Sequence of chain 1.A:
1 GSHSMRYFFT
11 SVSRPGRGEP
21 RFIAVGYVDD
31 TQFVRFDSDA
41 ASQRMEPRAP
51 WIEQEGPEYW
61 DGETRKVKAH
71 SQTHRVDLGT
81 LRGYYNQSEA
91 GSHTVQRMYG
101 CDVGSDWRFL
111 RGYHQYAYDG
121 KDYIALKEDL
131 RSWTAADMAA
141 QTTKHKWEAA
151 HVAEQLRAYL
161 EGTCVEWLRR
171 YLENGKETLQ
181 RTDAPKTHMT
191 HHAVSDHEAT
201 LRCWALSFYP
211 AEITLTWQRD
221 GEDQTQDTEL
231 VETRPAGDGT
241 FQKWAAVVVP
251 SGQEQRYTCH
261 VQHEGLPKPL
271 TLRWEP

The protein below binds the small molecule below.
Small molecule (SMILES): CC(C)C[C@H](NC(=O)[C@@H](N)CCCN=C(N)N)C(=O)N[C@@H](CO)C(=O)N[C@@H](CO)C(=O)N1CCC[C@H]1C(=O)N[C@@H](CC(C)C)C(=O)N[C@@H](CC1=NC=NC1)C(=O)N[C@@H](Cc1ccccc1)C(=O)N[C@H](C(=O)O)C(C)C

Binding-site contacts:
Ligand atom CB contacts residue ARG97 of chain 1.A at 3.6 Å.
Ligand atom CD1 contacts residue HIS114 of chain 1.A at 3.2 Å.
Ligand atom C contacts residue TYR7 of chain 1.A at 3.6 Å (hydrophobic).
Ligand atom C contacts residue TYR84 of chain 1.A at 3.5 Å (hydrophobic).
Ligand atom O contacts residue TYR159 of chain 1.A at 2.7 Å (h-bond).
Ligand atom CD1 contacts residue GLU63 of chain 1.A at 3.4 Å.
Ligand atom CD2 contacts residue TYR7 of chain 1.A at 3.6 Å (hydrophobic).
Ligand atom NH1 contacts residue LYS66 of chain 1.A at 3.2 Å (salt-bridge).
Ligand atom O contacts residue TRP147 of chain 1.A at 2.7 Å (h-bond).
Ligand atom CD contacts residue GLU63 of chain 1.A at 3.5 Å.
Ligand atom O contacts residue LYS146 of chain 1.A at 3.0 Å (salt-bridge).
Ligand atom C contacts residue THR143 of chain 1.A at 3.5 Å.
Ligand atom N contacts residue TYR7 of chain 1.A at 3.2 Å (h-bond).
Ligand atom CG contacts residue LYS66 of chain 1.A at 3.5 Å.
Ligand atom CA contacts residue TYR7 of chain 1.A at 3.4 Å (hydrophobic).
Ligand atom N contacts residue TYR159 of chain 1.A at 3.3 Å.
Ligand atom CG contacts residue GLU63 of chain 1.A at 2.7 Å.
Ligand atom N contacts residue TYR171 of chain 1.A at 3.1 Å (h-bond).
Ligand atom OXT contacts residue TYR84 of chain 1.A at 2.8 Å (h-bond).
Ligand atom N contacts residue TYR99 of chain 1.A at 3.1 Å (h-bond).
Ligand atom O contacts residue LYS66 of chain 1.A at 3.2 Å (salt-bridge).
Ligand atom CD1 contacts residue ARG97 of chain 1.A at 3.5 Å.
Ligand atom CB contacts residue TYR159 of chain 1.A at 3.5 Å (hydrophobic).
Ligand atom C contacts residue TYR159 of chain 1.A at 3.6 Å (hydrophobic).
Ligand atom CD contacts residue TRP167 of chain 1.A at 3.5 Å (hydrophobic).
Ligand atom CG2 contacts residue ASP77 of chain 1.A at 3.3 Å.
Ligand atom O contacts residue HIS70 of chain 1.A at 3.0 Å.
Ligand atom CD2 contacts residue PHE9 of chain 1.A at 3.5 Å (hydrophobic).
Ligand atom CG1 contacts residue ASP77 of chain 1.A at 3.5 Å.
Ligand atom O contacts residue TRP147 of chain 1.A at 3.6 Å.
Ligand atom CD2 contacts residue VAL76 of chain 1.A at 3.5 Å (hydrophobic).
Ligand atom N contacts residue MET5 of chain 1.A at 3.6 Å (h-bond).
Ligand atom N contacts residue ASP77 of chain 1.A at 2.9 Å (salt-bridge).
Ligand atom N contacts residue GLU63 of chain 1.A at 3.3 Å (salt-bridge).
Ligand atom CA contacts residue TYR159 of chain 1.A at 3.5 Å (hydrophobic).
Ligand atom O contacts residue TYR84 of chain 1.A at 3.3 Å (h-bond).
Ligand atom CG2 contacts residue LEU81 of chain 1.A at 3.6 Å (hydrophobic).
Ligand atom CA contacts residue ASP77 of chain 1.A at 3.5 Å.
Ligand atom OXT contacts residue THR143 of chain 1.A at 2.5 Å (h-bond).
Ligand atom OG contacts residue TYR99 of chain 1.A at 3.0 Å (h-bond).